Binding-site contacts:
Ligand atom C8 contacts residue THR99 of chain 1.H at 3.3 Å.
Ligand atom C22 contacts residue TYR259 of chain 1.G at 3.1 Å (hydrophobic).
Ligand atom C10 contacts residue ALA201 of chain 1.H at 3.7 Å (hydrophobic).
Ligand atom C23 contacts residue TYR152 of chain 1.H at 3.8 Å (hydrophobic).
Ligand atom C1 contacts residue ILE96 of chain 1.H at 3.8 Å (hydrophobic).
Ligand atom O18 contacts residue SER145 of chain 1.H at 2.8 Å (h-bond).
Ligand atom C25 contacts residue LEU146 of chain 1.H at 3.9 Å (hydrophobic).
Ligand atom C10 contacts residue SER100 of chain 1.H at 3.7 Å.
Ligand atom C2 contacts residue NDP1 of chain 1.DA at 3.4 Å.
Ligand atom C25 contacts residue SER145 of chain 1.H at 3.2 Å.
Ligand atom C26 contacts residue LEU192 of chain 1.H at 3.4 Å (hydrophobic).
Ligand atom C2 contacts residue THR197 of chain 1.H at 3.4 Å.
Ligand atom C15 contacts residue TYR158 of chain 1.H at 3.6 Å (hydrophobic).
Ligand atom C16 contacts residue NDP1 of chain 1.DA at 3.8 Å.
Ligand atom N14 contacts residue NDP1 of chain 1.DA at 3.9 Å.
Ligand atom C25 contacts residue LEU190 of chain 1.H at 3.6 Å (hydrophobic).
Ligand atom C10 contacts residue THR99 of chain 1.H at 3.2 Å.
Ligand atom O18 contacts residue TYR158 of chain 1.H at 3.0 Å.
Ligand atom C10 contacts residue LEU101 of chain 1.H at 3.6 Å (hydrophobic).
Ligand atom C21 contacts residue TYR152 of chain 1.H at 3.7 Å (hydrophobic).
Ligand atom C8 contacts residue ALA201 of chain 1.H at 3.6 Å (hydrophobic).
Ligand atom C4 contacts residue ALA198 of chain 1.H at 3.9 Å (hydrophobic).
Ligand atom C1 contacts residue NDP1 of chain 1.DA at 3.2 Å.
Ligand atom C17 contacts residue SER145 of chain 1.H at 3.9 Å.
Ligand atom N7 contacts residue THR99 of chain 1.H at 2.6 Å (h-bond).
Ligand atom C23 contacts residue TYR259 of chain 1.G at 3.5 Å (hydrophobic).
Ligand atom C4 contacts residue NDP1 of chain 1.DA at 4.0 Å.
Ligand atom C16 contacts residue SER145 of chain 1.H at 3.6 Å.
Ligand atom C26 contacts residue GLY191 of chain 1.H at 3.5 Å.
Ligand atom N7 contacts residue ALA201 of chain 1.H at 3.8 Å.
Ligand atom O18 contacts residue NDP1 of chain 1.DA at 3.8 Å.
Ligand atom C12 contacts residue NDP1 of chain 1.DA at 4.0 Å.
Ligand atom C12 contacts residue VAL202 of chain 1.H at 3.8 Å (hydrophobic).
Ligand atom C22 contacts residue TYR152 of chain 1.H at 3.5 Å (hydrophobic).
Ligand atom C13 contacts residue NDP1 of chain 1.DA at 3.6 Å.
Ligand atom C6 contacts residue THR99 of chain 1.H at 3.7 Å.
Ligand atom N3 contacts residue THR197 of chain 1.H at 3.3 Å.
Ligand atom C2 contacts residue ILE96 of chain 1.H at 3.6 Å (hydrophobic).
Ligand atom C26 contacts residue NDP1 of chain 1.DA at 3.8 Å.
Ligand atom C13 contacts residue LEU192 of chain 1.H at 3.6 Å (hydrophobic).

Sequence of chain 1.G:
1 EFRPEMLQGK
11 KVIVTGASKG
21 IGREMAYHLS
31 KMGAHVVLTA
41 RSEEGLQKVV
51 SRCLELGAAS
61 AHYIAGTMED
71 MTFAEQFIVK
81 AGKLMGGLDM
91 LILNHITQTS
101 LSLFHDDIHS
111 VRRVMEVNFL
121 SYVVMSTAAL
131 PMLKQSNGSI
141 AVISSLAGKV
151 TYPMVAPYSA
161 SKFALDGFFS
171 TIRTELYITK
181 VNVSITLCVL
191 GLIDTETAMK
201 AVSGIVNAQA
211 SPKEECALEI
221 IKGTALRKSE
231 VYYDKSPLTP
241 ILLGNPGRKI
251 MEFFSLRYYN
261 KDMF

Sequence of chain 1.H:
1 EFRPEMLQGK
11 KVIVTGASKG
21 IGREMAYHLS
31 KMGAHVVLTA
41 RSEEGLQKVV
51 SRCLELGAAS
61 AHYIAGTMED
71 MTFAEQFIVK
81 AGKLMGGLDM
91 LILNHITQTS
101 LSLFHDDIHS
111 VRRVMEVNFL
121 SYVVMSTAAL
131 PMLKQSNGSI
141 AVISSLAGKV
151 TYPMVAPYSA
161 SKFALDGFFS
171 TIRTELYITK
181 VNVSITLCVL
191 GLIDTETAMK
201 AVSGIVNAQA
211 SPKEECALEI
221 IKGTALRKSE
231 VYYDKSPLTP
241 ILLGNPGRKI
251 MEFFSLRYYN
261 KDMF

A small-molecule ligand and the protein it binds are described below.
Small molecule (SMILES): Cc1[nH]c2ncccc2c1[C@@H]1CCN(C(=O)C2(c3ccccn3)CC2)C1